Binding-site contacts:
Ligand atom C7 contacts residue ASN109 of chain 1.J at 3.5 Å.
Ligand atom N2 contacts residue LYS106 of chain 1.J at 4.4 Å.
Ligand atom C4 contacts residue ASN109 of chain 1.J at 4.4 Å.
Ligand atom N2 contacts residue ASN109 of chain 1.J at 2.7 Å (h-bond).
Ligand atom C1 contacts residue ASN109 of chain 1.J at 1.5 Å.
Ligand atom C3 contacts residue ASN109 of chain 1.J at 4.0 Å.
Ligand atom C7 contacts residue LYS106 of chain 1.J at 3.9 Å.
Ligand atom C5 contacts residue ASN109 of chain 1.J at 3.8 Å.
Ligand atom O5 contacts residue ASN109 of chain 1.J at 2.4 Å (h-bond).
Ligand atom C2 contacts residue ASN109 of chain 1.J at 2.6 Å.
Ligand atom C8 contacts residue ASN109 of chain 1.J at 3.7 Å.
Ligand atom O7 contacts residue LYS106 of chain 1.J at 3.8 Å.
Ligand atom C8 contacts residue LYS106 of chain 1.J at 3.6 Å.

Sequence of chain 1.J:
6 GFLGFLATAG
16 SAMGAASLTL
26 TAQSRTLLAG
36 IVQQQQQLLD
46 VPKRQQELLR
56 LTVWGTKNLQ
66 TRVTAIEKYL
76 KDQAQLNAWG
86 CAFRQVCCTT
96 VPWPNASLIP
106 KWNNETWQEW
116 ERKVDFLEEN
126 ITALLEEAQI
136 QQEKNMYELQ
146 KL

A small-molecule ligand and the protein it binds are described below.
Small molecule (SMILES): CC(=O)N[C@@H]1[C@@H](O)[C@H](O)[C@@H](CO)O[C@H]1O